Binding-site contacts:
Ligand atom OG contacts residue PHE129 of chain 1.A at 4.2 Å.
Ligand atom CA contacts residue PHE129 of chain 1.A at 4.3 Å (hydrophobic).
Ligand atom CA contacts residue SO41 of chain 1.F at 3.5 Å.
Ligand atom CB contacts residue A2G1 of chain 1.M at 2.4 Å.
Ligand atom CB contacts residue SO41 of chain 1.F at 3.8 Å.
Ligand atom O contacts residue SO41 of chain 1.E at 4.0 Å.
Ligand atom O contacts residue A2G1 of chain 1.M at 4.4 Å.
Ligand atom N contacts residue SO41 of chain 1.F at 2.9 Å (h-bond).
Ligand atom N contacts residue A2G1 of chain 1.M at 4.2 Å.
Ligand atom OG contacts residue A2G1 of chain 1.M at 1.4 Å.
Ligand atom OG contacts residue SO41 of chain 1.F at 2.9 Å (h-bond).
Ligand atom CA contacts residue A2G1 of chain 1.M at 3.7 Å.

This small molecule binds to this protein.
Small molecule (SMILES): N[C@@H](CO)C(=O)O

Sequence of chain 1.A:
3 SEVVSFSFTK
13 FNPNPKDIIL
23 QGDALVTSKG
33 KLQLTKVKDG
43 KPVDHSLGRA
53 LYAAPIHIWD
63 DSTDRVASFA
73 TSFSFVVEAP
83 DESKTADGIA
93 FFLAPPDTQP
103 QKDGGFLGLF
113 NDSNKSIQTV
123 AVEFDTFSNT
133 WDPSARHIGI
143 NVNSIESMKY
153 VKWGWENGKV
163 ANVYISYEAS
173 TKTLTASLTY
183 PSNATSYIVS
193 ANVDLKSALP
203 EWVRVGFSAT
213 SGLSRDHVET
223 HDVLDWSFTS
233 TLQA